Sequence of chain 2.B:
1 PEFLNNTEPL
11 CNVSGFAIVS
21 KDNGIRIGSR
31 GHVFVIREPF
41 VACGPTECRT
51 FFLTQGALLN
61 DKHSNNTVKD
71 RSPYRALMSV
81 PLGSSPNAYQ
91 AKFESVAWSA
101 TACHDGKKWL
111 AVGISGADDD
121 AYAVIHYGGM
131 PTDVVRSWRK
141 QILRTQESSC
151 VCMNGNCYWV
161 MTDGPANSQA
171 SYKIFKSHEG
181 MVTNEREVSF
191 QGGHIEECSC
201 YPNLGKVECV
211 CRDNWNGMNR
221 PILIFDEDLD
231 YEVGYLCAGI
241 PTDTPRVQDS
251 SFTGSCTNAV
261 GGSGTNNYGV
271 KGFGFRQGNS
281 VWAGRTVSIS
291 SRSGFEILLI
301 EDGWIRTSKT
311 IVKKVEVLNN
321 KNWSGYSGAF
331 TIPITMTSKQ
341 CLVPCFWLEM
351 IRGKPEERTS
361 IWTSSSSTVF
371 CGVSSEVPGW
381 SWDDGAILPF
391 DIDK

A protein and the small-molecule ligand that binds it are described below.
Small molecule (SMILES): CC(=O)N[C@H]1[C@H](O[C@H]2[C@H](O)[C@@H](NC(C)=O)CO[C@@H]2CO)O[C@H](CO)[C@@H](O)[C@@H]1O

Binding-site contacts:
Ligand atom C2 contacts residue ASN12 of chain 2.B at 2.3 Å.
Ligand atom C8 contacts residue ASN12 of chain 2.B at 4.5 Å.
Ligand atom O7 contacts residue ASN12 of chain 2.B at 3.4 Å (h-bond).
Ligand atom C5 contacts residue GLY278 of chain 2.B at 3.9 Å.
Ligand atom C4 contacts residue ASN12 of chain 2.B at 4.1 Å.
Ligand atom C8 contacts residue CYS11 of chain 2.B at 4.5 Å (hydrophobic).
Ligand atom O5 contacts residue ASN12 of chain 2.B at 2.4 Å (h-bond).
Ligand atom C8 contacts residue GLY278 of chain 2.B at 3.8 Å.
Ligand atom C8 contacts residue CYS341 of chain 2.B at 4.2 Å (hydrophobic).
Ligand atom N2 contacts residue ASN12 of chain 2.B at 2.8 Å (h-bond).
Ligand atom C1 contacts residue ASN12 of chain 2.B at 1.4 Å.
Ligand atom C8 contacts residue ASN279 of chain 2.B at 3.4 Å.
Ligand atom C7 contacts residue ASN12 of chain 2.B at 3.3 Å.
Ligand atom C3 contacts residue ASN12 of chain 2.B at 3.7 Å.
Ligand atom C7 contacts residue GLY278 of chain 2.B at 4.4 Å.
Ligand atom C8 contacts residue LEU10 of chain 2.B at 3.6 Å (hydrophobic).
Ligand atom C6 contacts residue GLY278 of chain 2.B at 3.8 Å.
Ligand atom C8 contacts residue PRO9 of chain 2.B at 3.9 Å (hydrophobic).
Ligand atom N2 contacts residue LEU10 of chain 2.B at 4.3 Å.
Ligand atom C5 contacts residue ASN12 of chain 2.B at 3.6 Å.
Ligand atom C7 contacts residue LEU10 of chain 2.B at 4.3 Å (hydrophobic).